A protein and the small-molecule ligand that binds it are described below.
Small molecule (SMILES): CC(=O)N[C@@H]1[C@@H](O)[C@H](O)[C@@H](CO)O[C@H]1O

Sequence of chain 1.A:
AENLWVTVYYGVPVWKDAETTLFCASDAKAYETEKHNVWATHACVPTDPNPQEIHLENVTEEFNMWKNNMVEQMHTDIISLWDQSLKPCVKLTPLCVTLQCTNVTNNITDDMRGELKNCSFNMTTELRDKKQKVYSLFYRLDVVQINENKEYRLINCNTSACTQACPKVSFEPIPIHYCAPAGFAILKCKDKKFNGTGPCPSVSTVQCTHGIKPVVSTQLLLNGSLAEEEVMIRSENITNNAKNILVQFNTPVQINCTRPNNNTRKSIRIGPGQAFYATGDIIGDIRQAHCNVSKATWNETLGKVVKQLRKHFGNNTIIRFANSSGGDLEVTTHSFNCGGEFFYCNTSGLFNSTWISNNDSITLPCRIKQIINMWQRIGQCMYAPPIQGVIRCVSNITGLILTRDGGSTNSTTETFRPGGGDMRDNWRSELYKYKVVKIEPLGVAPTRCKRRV

Binding-site contacts:
Ligand atom C2 contacts residue ASN416 of chain 1.A at 2.5 Å.
Ligand atom O7 contacts residue ASN416 of chain 1.A at 3.6 Å.
Ligand atom O7 contacts residue NAG1 of chain 1.K at 3.6 Å (h-bond).
Ligand atom C4 contacts residue ASN416 of chain 1.A at 4.2 Å.
Ligand atom C5 contacts residue PRO261 of chain 1.A at 4.3 Å (hydrophobic).
Ligand atom O5 contacts residue ASN416 of chain 1.A at 2.3 Å (h-bond).
Ligand atom C3 contacts residue ASN416 of chain 1.A at 3.8 Å.
Ligand atom C1 contacts residue GLN263 of chain 1.A at 4.5 Å.
Ligand atom O7 contacts residue ASN232 of chain 1.A at 4.0 Å.
Ligand atom O5 contacts residue PRO261 of chain 1.A at 3.6 Å.
Ligand atom C7 contacts residue ASN416 of chain 1.A at 3.3 Å.
Ligand atom C1 contacts residue ASN416 of chain 1.A at 1.4 Å.
Ligand atom C6 contacts residue PRO261 of chain 1.A at 3.8 Å (hydrophobic).
Ligand atom N2 contacts residue ASN416 of chain 1.A at 2.5 Å (h-bond).
Ligand atom O6 contacts residue PRO261 of chain 1.A at 3.6 Å.
Ligand atom C1 contacts residue PRO261 of chain 1.A at 4.4 Å (hydrophobic).
Ligand atom C8 contacts residue ASN416 of chain 1.A at 4.3 Å.
Ligand atom C5 contacts residue ASN416 of chain 1.A at 3.6 Å.